The protein below binds the small molecule below.
Small molecule (SMILES): CC(=O)N[C@@H]1[C@@H](O)[C@H](O)[C@@H](CO)O[C@H]1O

Sequence of chain 1.A:
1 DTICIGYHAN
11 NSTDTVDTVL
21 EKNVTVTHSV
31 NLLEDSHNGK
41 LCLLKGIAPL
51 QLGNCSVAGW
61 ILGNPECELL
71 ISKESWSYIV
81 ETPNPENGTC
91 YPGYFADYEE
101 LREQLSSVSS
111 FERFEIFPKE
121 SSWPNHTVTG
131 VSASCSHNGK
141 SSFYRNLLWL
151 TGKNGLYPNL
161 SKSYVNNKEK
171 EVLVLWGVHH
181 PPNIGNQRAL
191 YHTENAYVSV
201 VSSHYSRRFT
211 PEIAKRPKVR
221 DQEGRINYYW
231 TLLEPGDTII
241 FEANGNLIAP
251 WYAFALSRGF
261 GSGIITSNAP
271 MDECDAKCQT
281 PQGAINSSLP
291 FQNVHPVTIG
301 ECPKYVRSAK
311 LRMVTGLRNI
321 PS

Binding-site contacts:
Ligand atom C4 contacts residue ASN11 of chain 1.A at 4.4 Å.
Ligand atom N2 contacts residue ASN11 of chain 1.A at 3.0 Å (h-bond).
Ligand atom O5 contacts residue ASN11 of chain 1.A at 2.5 Å (h-bond).
Ligand atom C5 contacts residue ASN11 of chain 1.A at 3.8 Å.
Ligand atom C3 contacts residue ASN11 of chain 1.A at 3.9 Å.
Ligand atom C8 contacts residue ASN11 of chain 1.A at 3.3 Å.
Ligand atom O7 contacts residue ASN11 of chain 1.A at 3.4 Å (h-bond).
Ligand atom C1 contacts residue ASN11 of chain 1.A at 1.5 Å.
Ligand atom C7 contacts residue ASN11 of chain 1.A at 3.3 Å.
Ligand atom C2 contacts residue ASN11 of chain 1.A at 2.5 Å.
Ligand atom C8 contacts residue SER12 of chain 1.A at 4.1 Å.